Binding-site contacts:
Ligand atom O3' contacts residue DA1 of chain 1.ZC at 1.6 Å.
Ligand atom C3' contacts residue DA1 of chain 1.ZC at 2.6 Å.
Ligand atom C2' contacts residue DA1 of chain 1.ZC at 3.1 Å.
Ligand atom C4' contacts residue DA1 of chain 1.ZC at 3.9 Å.
Ligand atom O5' contacts residue DA1 of chain 1.ZC at 4.3 Å.
Ligand atom C5' contacts residue DA1 of chain 1.ZC at 4.4 Å.
Ligand atom O3' contacts residue PRO205 of chain 1.V at 4.2 Å.
Ligand atom C5' contacts residue PRO205 of chain 1.V at 4.5 Å (hydrophobic).

Sequence of chain 1.V:
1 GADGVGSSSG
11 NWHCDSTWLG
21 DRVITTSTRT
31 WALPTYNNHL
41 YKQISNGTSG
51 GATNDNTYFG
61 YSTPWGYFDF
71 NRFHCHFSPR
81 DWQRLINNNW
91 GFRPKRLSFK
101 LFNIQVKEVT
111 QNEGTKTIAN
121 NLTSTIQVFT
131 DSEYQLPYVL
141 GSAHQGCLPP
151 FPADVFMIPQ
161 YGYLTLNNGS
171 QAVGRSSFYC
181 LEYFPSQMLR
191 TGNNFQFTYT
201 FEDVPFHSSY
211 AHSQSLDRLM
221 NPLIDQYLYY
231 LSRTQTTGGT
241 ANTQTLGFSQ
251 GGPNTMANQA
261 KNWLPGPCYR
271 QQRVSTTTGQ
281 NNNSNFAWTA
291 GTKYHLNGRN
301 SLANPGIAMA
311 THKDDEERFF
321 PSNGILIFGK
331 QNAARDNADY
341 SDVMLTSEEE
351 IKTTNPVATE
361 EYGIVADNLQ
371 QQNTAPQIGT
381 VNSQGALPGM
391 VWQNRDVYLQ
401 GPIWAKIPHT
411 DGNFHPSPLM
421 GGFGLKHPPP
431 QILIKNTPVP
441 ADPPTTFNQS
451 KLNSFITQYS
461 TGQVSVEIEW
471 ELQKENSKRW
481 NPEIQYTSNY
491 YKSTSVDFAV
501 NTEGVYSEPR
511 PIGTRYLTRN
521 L

The protein below binds the small molecule below.
Small molecule (SMILES): Nc1ccn([C@H]2C[C@H](O)[C@@H](COP(=O)(O)O)O2)c(=O)n1